Sequence of chain 3.A:
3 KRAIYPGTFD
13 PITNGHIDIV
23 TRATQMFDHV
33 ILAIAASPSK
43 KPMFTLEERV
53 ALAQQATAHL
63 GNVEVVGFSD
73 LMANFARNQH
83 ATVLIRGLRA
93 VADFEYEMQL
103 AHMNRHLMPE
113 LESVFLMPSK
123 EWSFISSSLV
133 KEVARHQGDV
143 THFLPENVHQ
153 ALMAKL

Binding-site contacts:
Ligand atom C3 contacts residue VAL135 of chain 3.A at 3.8 Å (hydrophobic).
Ligand atom C1 contacts residue ASN106 of chain 11.A at 3.0 Å.
Ligand atom C contacts residue ASN106 of chain 11.A at 3.1 Å.
Ligand atom C12 contacts residue ALA37 of chain 11.A at 3.4 Å (hydrophobic).
Ligand atom C14 contacts residue LEU73 of chain 11.A at 3.7 Å (hydrophobic).
Ligand atom C10 contacts residue SER39 of chain 11.A at 3.4 Å.
Ligand atom O contacts residue MET74 of chain 11.A at 3.3 Å.
Ligand atom CL contacts residue PRO8 of chain 11.A at 3.8 Å.
Ligand atom C13 contacts residue ALA37 of chain 11.A at 3.5 Å (hydrophobic).
Ligand atom C7 contacts residue ASP72 of chain 11.A at 3.4 Å.
Ligand atom C1 contacts residue MET105 of chain 11.A at 3.9 Å (hydrophobic).
Ligand atom CL contacts residue MET74 of chain 11.A at 3.5 Å.
Ligand atom C contacts residue LEU73 of chain 11.A at 3.6 Å (hydrophobic).
Ligand atom C13 contacts residue PHE70 of chain 11.A at 3.8 Å (hydrophobic).
Ligand atom C12 contacts residue SO41 of chain 11.G at 3.9 Å.
Ligand atom C6 contacts residue ASP72 of chain 11.A at 3.8 Å.
Ligand atom CL contacts residue SO41 of chain 11.G at 3.4 Å.
Ligand atom C6 contacts residue HIS138 of chain 3.A at 3.2 Å.
Ligand atom C11 contacts residue SER39 of chain 11.A at 3.8 Å.
Ligand atom C8 contacts residue ALA37 of chain 11.A at 3.8 Å (hydrophobic).
Ligand atom C13 contacts residue MET74 of chain 11.A at 3.8 Å (hydrophobic).
Ligand atom C2 contacts residue LEU102 of chain 11.A at 3.8 Å (hydrophobic).
Ligand atom O contacts residue LEU73 of chain 11.A at 3.5 Å.
Ligand atom C11 contacts residue ALA37 of chain 11.A at 3.7 Å (hydrophobic).
Ligand atom N contacts residue GLU134 of chain 3.A at 3.1 Å (salt-bridge).
Ligand atom C9 contacts residue GLU134 of chain 3.A at 3.8 Å.
Ligand atom N1 contacts residue MET74 of chain 11.A at 2.9 Å (h-bond).
Ligand atom CL contacts residue GLY9 of chain 11.A at 3.5 Å.
Ligand atom N1 contacts residue LEU73 of chain 11.A at 3.6 Å.
Ligand atom C12 contacts residue MET74 of chain 11.A at 3.9 Å (hydrophobic).
Ligand atom C11 contacts residue SO41 of chain 11.G at 3.4 Å.
Ligand atom C contacts residue MET74 of chain 11.A at 3.8 Å (hydrophobic).
Ligand atom C1 contacts residue LEU109 of chain 11.A at 3.6 Å (hydrophobic).
Ligand atom O contacts residue ASN106 of chain 11.A at 2.7 Å (h-bond).
Ligand atom O contacts residue ALA75 of chain 11.A at 3.0 Å (h-bond).
Ligand atom O contacts residue LEU109 of chain 11.A at 3.8 Å.
Ligand atom C14 contacts residue MET74 of chain 11.A at 3.7 Å (hydrophobic).
Ligand atom C3 contacts residue LEU102 of chain 11.A at 3.6 Å (hydrophobic).
Ligand atom C2 contacts residue VAL135 of chain 3.A at 3.7 Å (hydrophobic).
Ligand atom C2 contacts residue MET105 of chain 11.A at 3.7 Å (hydrophobic).

A protein and the small-molecule ligand that binds it are described below.
Small molecule (SMILES): Oc1cccc2nc(CCc3cccc(Cl)c3)[nH]c12

Sequence of chain 11.A:
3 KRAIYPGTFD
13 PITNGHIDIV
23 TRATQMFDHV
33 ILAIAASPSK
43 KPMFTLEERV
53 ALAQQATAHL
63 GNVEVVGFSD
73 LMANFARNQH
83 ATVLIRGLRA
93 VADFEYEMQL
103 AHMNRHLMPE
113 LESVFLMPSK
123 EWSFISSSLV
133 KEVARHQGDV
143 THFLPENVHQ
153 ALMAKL